This small molecule binds to this protein.
Small molecule (SMILES): CC(=O)N[C@H]1[C@@H](O[C@H]2[C@H](O)[C@@H](NC(C)=O)CO[C@@H]2CO)O[C@H](CO)[C@@H](O)[C@@H]1O

Binding-site contacts:
Ligand atom C5 contacts residue ASN372 of chain 1.D at 2.8 Å.
Ligand atom O6 contacts residue GLU373 of chain 1.D at 3.7 Å.
Ligand atom C4 contacts residue ASN372 of chain 1.D at 3.1 Å.
Ligand atom C6 contacts residue ASN372 of chain 1.D at 2.7 Å.
Ligand atom C2 contacts residue ASN372 of chain 1.D at 2.5 Å.
Ligand atom C1 contacts residue ASN372 of chain 1.D at 1.4 Å.
Ligand atom O6 contacts residue ASN372 of chain 1.D at 3.6 Å.
Ligand atom N2 contacts residue ASN372 of chain 1.D at 3.6 Å.
Ligand atom C3 contacts residue ASN372 of chain 1.D at 3.3 Å.
Ligand atom O5 contacts residue ASN372 of chain 1.D at 2.4 Å (h-bond).
Ligand atom O6 contacts residue TRP403 of chain 1.D at 4.5 Å.
Ligand atom C6 contacts residue TRP403 of chain 1.D at 4.3 Å (hydrophobic).
Ligand atom O3 contacts residue ASN372 of chain 1.D at 4.3 Å.

Sequence of chain 1.D:
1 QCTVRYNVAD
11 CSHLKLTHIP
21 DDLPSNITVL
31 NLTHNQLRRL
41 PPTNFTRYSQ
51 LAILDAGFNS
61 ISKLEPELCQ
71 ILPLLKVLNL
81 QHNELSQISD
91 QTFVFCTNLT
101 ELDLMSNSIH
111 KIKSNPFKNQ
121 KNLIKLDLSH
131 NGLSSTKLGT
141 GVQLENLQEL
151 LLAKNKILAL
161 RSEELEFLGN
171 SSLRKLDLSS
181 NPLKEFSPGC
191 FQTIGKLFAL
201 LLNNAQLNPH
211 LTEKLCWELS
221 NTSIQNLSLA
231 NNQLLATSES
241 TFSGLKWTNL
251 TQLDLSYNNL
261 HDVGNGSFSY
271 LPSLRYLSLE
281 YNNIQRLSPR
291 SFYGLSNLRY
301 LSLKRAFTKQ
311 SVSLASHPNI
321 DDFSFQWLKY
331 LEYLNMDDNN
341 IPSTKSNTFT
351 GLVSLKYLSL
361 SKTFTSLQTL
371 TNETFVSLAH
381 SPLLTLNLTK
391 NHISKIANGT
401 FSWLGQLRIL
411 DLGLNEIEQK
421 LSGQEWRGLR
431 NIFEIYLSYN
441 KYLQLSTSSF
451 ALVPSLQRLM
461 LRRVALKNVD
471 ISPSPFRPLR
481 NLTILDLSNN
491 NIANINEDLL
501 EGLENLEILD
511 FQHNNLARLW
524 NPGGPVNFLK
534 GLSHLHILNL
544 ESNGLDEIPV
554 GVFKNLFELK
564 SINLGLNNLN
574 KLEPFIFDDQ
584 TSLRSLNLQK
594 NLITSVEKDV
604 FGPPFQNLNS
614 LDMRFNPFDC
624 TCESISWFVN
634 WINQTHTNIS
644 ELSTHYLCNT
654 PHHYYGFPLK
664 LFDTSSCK